Binding-site contacts:
Ligand atom C2 contacts residue ASN254 of chain 2.A at 3.8 Å.
Ligand atom N7 contacts residue PHE159 of chain 2.A at 3.5 Å.
Ligand atom O6 contacts residue GLN228 of chain 2.A at 2.9 Å (h-bond).
Ligand atom C5 contacts residue PHE159 of chain 2.A at 3.3 Å (hydrophobic).
Ligand atom O6 contacts residue PHE159 of chain 2.A at 3.9 Å.
Ligand atom N8 contacts residue THR57 of chain 1.A at 3.1 Å (h-bond).
Ligand atom N3 contacts residue ARG176 of chain 2.A at 3.1 Å (salt-bridge).
Ligand atom C6 contacts residue THR57 of chain 1.A at 4.0 Å.
Ligand atom N8 contacts residue ALA56 of chain 1.A at 3.7 Å.
Ligand atom O6 contacts residue ILE54 of chain 1.A at 3.5 Å.
Ligand atom N3 contacts residue PHE159 of chain 2.A at 3.6 Å.
Ligand atom C5 contacts residue THR57 of chain 1.A at 3.7 Å.
Ligand atom O2 contacts residue SER226 of chain 2.A at 3.7 Å.
Ligand atom C2 contacts residue ARG176 of chain 2.A at 3.6 Å.
Ligand atom O2 contacts residue ARG176 of chain 2.A at 2.8 Å (salt-bridge).
Ligand atom C2 contacts residue VAL227 of chain 2.A at 4.1 Å (hydrophobic).
Ligand atom C2 contacts residue GLN228 of chain 2.A at 4.0 Å.
Ligand atom N3 contacts residue ASN254 of chain 2.A at 3.3 Å (h-bond).
Ligand atom N9 contacts residue PHE159 of chain 2.A at 3.4 Å.
Ligand atom N1 contacts residue PHE159 of chain 2.A at 3.6 Å.
Ligand atom C6 contacts residue GLN228 of chain 2.A at 3.8 Å.
Ligand atom C2 contacts residue PHE159 of chain 2.A at 3.6 Å (hydrophobic).
Ligand atom N7 contacts residue ALA56 of chain 1.A at 3.5 Å.
Ligand atom N8 contacts residue PHE159 of chain 2.A at 3.5 Å.
Ligand atom C4 contacts residue ASN254 of chain 2.A at 3.9 Å.
Ligand atom O6 contacts residue THR57 of chain 1.A at 3.7 Å.
Ligand atom C6 contacts residue PHE159 of chain 2.A at 3.4 Å (hydrophobic).
Ligand atom N9 contacts residue LEU170 of chain 2.A at 3.7 Å.
Ligand atom N1 contacts residue GLN228 of chain 2.A at 3.1 Å (h-bond).
Ligand atom O6 contacts residue TYR8 of chain 1.A at 3.8 Å.
Ligand atom C4 contacts residue PHE159 of chain 2.A at 3.4 Å (hydrophobic).
Ligand atom N7 contacts residue THR57 of chain 1.A at 2.8 Å (h-bond).
Ligand atom O2 contacts residue GLN228 of chain 2.A at 4.0 Å.
Ligand atom C4 contacts residue ARG176 of chain 2.A at 3.9 Å.
Ligand atom O2 contacts residue PHE159 of chain 2.A at 3.9 Å.
Ligand atom N9 contacts residue THR57 of chain 1.A at 3.8 Å.
Ligand atom O2 contacts residue VAL227 of chain 2.A at 3.0 Å (h-bond).
Ligand atom N8 contacts residue ASP58 of chain 1.A at 3.9 Å.
Ligand atom N8 contacts residue LEU170 of chain 2.A at 3.6 Å.
Ligand atom O2 contacts residue ASN254 of chain 2.A at 3.9 Å.

Sequence of chain 2.A:
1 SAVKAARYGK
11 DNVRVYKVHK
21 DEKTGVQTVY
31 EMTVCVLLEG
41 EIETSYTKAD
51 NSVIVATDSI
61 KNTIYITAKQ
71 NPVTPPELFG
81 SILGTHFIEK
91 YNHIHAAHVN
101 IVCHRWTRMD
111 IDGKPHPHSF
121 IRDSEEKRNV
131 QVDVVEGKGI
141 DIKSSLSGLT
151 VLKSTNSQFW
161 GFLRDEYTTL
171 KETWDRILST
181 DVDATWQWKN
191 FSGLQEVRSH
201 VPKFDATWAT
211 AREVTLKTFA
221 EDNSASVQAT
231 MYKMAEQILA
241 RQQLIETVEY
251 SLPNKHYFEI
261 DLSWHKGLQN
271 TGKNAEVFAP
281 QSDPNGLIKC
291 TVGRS

The small molecule below binds the protein below.
Small molecule (SMILES): O=c1[nH]c(=O)c2nn[nH]c2[nH]1

Sequence of chain 1.A:
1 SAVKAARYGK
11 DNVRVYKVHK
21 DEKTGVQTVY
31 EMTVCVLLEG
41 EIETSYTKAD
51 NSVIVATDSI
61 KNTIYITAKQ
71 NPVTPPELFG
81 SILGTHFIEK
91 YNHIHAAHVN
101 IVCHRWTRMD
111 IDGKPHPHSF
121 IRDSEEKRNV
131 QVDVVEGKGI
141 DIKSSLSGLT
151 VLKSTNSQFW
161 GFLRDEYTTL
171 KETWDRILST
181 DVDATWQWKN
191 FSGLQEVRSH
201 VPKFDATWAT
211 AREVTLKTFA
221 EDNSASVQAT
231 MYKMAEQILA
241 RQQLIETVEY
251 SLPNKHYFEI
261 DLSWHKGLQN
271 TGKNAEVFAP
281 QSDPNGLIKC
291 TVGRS